The protein below binds the small molecule below.
Small molecule (SMILES): CC(=O)N[C@@H]1[C@@H](O)[C@H](O)[C@@H](CO)O[C@H]1O

Binding-site contacts:
Ligand atom C7 contacts residue SER112 of chain 1.C at 3.7 Å.
Ligand atom C8 contacts residue LYS113 of chain 1.C at 3.4 Å.
Ligand atom C5 contacts residue ASN165 of chain 1.C at 3.5 Å.
Ligand atom C7 contacts residue LYS113 of chain 1.C at 4.0 Å.
Ligand atom O5 contacts residue ASN165 of chain 1.C at 2.7 Å (h-bond).
Ligand atom C4 contacts residue ASN165 of chain 1.C at 3.6 Å.
Ligand atom O7 contacts residue THR114 of chain 1.C at 4.3 Å.
Ligand atom O6 contacts residue ASN165 of chain 1.C at 2.2 Å (h-bond).
Ligand atom C8 contacts residue SER112 of chain 1.C at 4.2 Å.
Ligand atom C6 contacts residue ASN165 of chain 1.C at 3.1 Å.
Ligand atom O7 contacts residue SER112 of chain 1.C at 2.9 Å (h-bond).
Ligand atom O7 contacts residue LYS113 of chain 1.C at 3.7 Å.
Ligand atom C1 contacts residue ASN165 of chain 1.C at 3.7 Å.
Ligand atom C1 contacts residue SER112 of chain 1.C at 4.4 Å.

Sequence of chain 1.C:
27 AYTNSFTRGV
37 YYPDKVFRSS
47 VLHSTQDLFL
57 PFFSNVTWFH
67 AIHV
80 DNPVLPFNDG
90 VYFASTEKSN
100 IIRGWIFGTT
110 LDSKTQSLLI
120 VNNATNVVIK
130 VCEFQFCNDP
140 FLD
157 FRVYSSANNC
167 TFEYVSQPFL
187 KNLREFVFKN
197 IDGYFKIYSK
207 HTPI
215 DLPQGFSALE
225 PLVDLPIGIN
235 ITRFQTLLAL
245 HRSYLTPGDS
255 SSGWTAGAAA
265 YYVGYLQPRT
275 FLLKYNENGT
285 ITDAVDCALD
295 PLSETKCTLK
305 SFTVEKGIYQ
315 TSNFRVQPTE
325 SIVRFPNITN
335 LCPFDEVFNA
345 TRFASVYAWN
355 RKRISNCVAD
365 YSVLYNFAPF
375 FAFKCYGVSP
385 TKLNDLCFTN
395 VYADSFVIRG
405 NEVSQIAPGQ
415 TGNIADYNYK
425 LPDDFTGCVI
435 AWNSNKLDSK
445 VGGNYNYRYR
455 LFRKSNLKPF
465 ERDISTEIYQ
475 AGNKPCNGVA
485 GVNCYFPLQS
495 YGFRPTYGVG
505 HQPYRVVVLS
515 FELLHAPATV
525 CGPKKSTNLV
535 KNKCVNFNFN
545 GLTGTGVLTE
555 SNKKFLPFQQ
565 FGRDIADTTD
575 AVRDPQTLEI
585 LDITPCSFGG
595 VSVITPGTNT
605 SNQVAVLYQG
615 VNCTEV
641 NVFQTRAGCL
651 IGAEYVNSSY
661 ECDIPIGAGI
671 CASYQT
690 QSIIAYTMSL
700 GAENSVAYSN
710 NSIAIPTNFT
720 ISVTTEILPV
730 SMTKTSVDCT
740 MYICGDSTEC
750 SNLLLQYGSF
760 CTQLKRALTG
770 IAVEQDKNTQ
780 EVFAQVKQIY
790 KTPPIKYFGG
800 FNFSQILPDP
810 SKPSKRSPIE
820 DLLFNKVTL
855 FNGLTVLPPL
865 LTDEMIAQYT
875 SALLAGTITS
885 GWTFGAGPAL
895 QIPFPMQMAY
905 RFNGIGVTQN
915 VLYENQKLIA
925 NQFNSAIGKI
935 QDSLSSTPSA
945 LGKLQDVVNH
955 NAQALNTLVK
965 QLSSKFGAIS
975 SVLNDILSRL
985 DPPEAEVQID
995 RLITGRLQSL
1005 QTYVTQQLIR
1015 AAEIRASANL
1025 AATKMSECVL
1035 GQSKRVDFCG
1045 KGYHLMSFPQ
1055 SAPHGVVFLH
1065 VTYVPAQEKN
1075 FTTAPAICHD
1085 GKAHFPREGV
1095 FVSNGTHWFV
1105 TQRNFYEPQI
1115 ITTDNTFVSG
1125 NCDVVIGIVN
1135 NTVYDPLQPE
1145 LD